A small-molecule ligand and the protein it binds are described below.
Small molecule (SMILES): CCCCCC(=O)Oc1ccc([N+](=O)[O-])cc1

Sequence of chain 1.B:
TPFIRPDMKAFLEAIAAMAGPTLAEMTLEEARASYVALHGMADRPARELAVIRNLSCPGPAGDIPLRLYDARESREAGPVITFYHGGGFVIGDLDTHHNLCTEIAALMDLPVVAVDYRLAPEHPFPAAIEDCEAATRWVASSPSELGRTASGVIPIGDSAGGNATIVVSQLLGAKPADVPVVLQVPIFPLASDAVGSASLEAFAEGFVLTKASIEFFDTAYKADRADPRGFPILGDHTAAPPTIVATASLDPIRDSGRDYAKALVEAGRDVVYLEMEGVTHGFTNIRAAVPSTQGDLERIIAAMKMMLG

Binding-site contacts:
Ligand atom OAC contacts residue LEU193 of chain 1.B at 3.7 Å.
Ligand atom NAE contacts residue SER162 of chain 1.B at 3.8 Å.
Ligand atom CAH contacts residue PHE220 of chain 1.B at 4.0 Å (hydrophobic).
Ligand atom CAN contacts residue GLY90 of chain 1.B at 3.2 Å.
Ligand atom CAP contacts residue LEU212 of chain 1.B at 3.8 Å (hydrophobic).
Ligand atom CAP contacts residue HIS284 of chain 1.B at 3.9 Å.
Ligand atom CAL contacts residue GLY90 of chain 1.B at 3.7 Å.
Ligand atom CAQ contacts residue ALA163 of chain 1.B at 2.9 Å (hydrophobic).
Ligand atom OAA contacts residue SER162 of chain 1.B at 2.7 Å (h-bond).
Ligand atom CAP contacts residue SER162 of chain 1.B at 3.0 Å.
Ligand atom OAA contacts residue HIS284 of chain 1.B at 3.5 Å (h-bond).
Ligand atom CAI contacts residue PHE220 of chain 1.B at 3.9 Å (hydrophobic).
Ligand atom CAG contacts residue ILE94 of chain 1.B at 4.0 Å (hydrophobic).
Ligand atom CAK contacts residue SER162 of chain 1.B at 4.0 Å.
Ligand atom OAB contacts residue HIS284 of chain 1.B at 3.2 Å.
Ligand atom CAK contacts residue HIS284 of chain 1.B at 4.0 Å.
Ligand atom CAN contacts residue ALA163 of chain 1.B at 3.0 Å (hydrophobic).
Ligand atom CAN contacts residue GLY91 of chain 1.B at 3.0 Å.
Ligand atom CAI contacts residue TYR38 of chain 1.B at 3.9 Å (hydrophobic).
Ligand atom CAO contacts residue GLY91 of chain 1.B at 3.9 Å.
Ligand atom CAI contacts residue GLY90 of chain 1.B at 3.7 Å.
Ligand atom CAM contacts residue SER162 of chain 1.B at 2.6 Å.
Ligand atom CAM contacts residue HIS284 of chain 1.B at 3.2 Å.
Ligand atom CAL contacts residue HIS284 of chain 1.B at 3.4 Å.
Ligand atom CAQ contacts residue GLY91 of chain 1.B at 3.2 Å.
Ligand atom CAO contacts residue ALA163 of chain 1.B at 4.0 Å (hydrophobic).
Ligand atom CAH contacts residue LEU26 of chain 1.B at 3.9 Å (hydrophobic).
Ligand atom CAL contacts residue GLY91 of chain 1.B at 3.7 Å.
Ligand atom CAQ contacts residue SER162 of chain 1.B at 2.0 Å.
Ligand atom OAC contacts residue ALA163 of chain 1.B at 4.0 Å.
Ligand atom CAL contacts residue SER162 of chain 1.B at 1.9 Å.
Ligand atom CAK contacts residue TYR38 of chain 1.B at 3.9 Å (hydrophobic).
Ligand atom CAM contacts residue LEU212 of chain 1.B at 3.5 Å (hydrophobic).
Ligand atom CAF contacts residue LEU212 of chain 1.B at 4.0 Å (hydrophobic).
Ligand atom CAH contacts residue SER216 of chain 1.B at 3.8 Å.
Ligand atom CAO contacts residue SER162 of chain 1.B at 2.7 Å.
Ligand atom CAN contacts residue SER162 of chain 1.B at 1.4 Å.
Ligand atom OAA contacts residue GLY90 of chain 1.B at 3.4 Å (h-bond).
Ligand atom OAA contacts residue TYR38 of chain 1.B at 4.0 Å.
Ligand atom CAG contacts residue TYR38 of chain 1.B at 3.7 Å (hydrophobic).